Sequence of chain 1.F:
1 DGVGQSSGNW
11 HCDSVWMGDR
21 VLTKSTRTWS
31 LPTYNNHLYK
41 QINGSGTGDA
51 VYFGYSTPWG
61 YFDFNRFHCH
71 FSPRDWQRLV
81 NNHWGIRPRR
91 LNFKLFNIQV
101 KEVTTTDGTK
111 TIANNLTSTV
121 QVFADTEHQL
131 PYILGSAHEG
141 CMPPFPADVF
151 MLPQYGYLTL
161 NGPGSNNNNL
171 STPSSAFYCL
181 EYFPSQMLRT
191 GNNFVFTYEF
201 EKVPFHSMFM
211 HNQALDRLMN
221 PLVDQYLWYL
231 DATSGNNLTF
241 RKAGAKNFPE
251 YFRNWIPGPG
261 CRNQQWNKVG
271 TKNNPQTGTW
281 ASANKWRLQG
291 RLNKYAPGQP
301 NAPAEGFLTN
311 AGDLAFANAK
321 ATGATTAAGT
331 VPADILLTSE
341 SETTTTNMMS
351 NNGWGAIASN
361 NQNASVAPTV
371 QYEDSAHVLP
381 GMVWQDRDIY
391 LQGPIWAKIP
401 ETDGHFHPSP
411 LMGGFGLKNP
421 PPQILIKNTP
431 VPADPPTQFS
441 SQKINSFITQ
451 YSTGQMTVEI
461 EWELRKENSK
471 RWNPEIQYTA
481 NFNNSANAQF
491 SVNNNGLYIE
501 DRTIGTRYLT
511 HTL

Sequence of chain 1.E:
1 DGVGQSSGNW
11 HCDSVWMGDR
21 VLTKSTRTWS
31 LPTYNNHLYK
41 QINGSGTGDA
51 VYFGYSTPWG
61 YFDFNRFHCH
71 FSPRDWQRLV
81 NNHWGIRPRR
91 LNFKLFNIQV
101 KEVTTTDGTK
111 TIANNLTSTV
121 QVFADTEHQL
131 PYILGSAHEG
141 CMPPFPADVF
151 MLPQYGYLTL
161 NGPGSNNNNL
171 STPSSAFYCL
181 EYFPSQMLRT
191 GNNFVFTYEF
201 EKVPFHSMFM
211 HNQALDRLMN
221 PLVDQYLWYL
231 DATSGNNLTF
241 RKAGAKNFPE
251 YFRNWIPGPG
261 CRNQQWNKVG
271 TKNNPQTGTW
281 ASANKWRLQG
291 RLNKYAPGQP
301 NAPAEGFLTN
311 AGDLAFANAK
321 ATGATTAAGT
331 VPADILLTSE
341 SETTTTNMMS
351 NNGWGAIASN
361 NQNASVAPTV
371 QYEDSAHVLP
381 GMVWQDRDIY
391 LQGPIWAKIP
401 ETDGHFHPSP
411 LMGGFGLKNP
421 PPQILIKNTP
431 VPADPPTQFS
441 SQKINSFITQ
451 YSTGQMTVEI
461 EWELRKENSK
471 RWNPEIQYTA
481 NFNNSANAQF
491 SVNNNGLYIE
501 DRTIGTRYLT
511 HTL

A small-molecule ligand and the protein it binds are described below.
Small molecule (SMILES): Nc1ncnc2c1ncn2[C@H]1C[C@H](O)[C@@H](COP(=O)(O)O)O1

Binding-site contacts:
Ligand atom N6 contacts residue PRO204 of chain 1.F at 4.4 Å.
Ligand atom C2 contacts residue ILE399 of chain 1.F at 4.3 Å (hydrophobic).
Ligand atom N1 contacts residue GLY416 of chain 1.F at 3.1 Å (h-bond).
Ligand atom N9 contacts residue HIS407 of chain 1.F at 4.4 Å.
Ligand atom C2 contacts residue PRO408 of chain 1.F at 4.0 Å (hydrophobic).
Ligand atom N6 contacts residue GLY414 of chain 1.F at 4.4 Å.
Ligand atom C6 contacts residue PRO408 of chain 1.F at 3.8 Å (hydrophobic).
Ligand atom N7 contacts residue HIS407 of chain 1.F at 3.8 Å.
Ligand atom C5 contacts residue PRO204 of chain 1.F at 4.1 Å (hydrophobic).
Ligand atom N6 contacts residue SER409 of chain 1.F at 3.3 Å (h-bond).
Ligand atom O1P contacts residue HIS405 of chain 1.E at 3.9 Å.
Ligand atom O2P contacts residue HIS407 of chain 1.F at 4.1 Å.
Ligand atom N6 contacts residue GLY416 of chain 1.F at 3.7 Å.
Ligand atom C1' contacts residue PRO408 of chain 1.F at 3.9 Å (hydrophobic).
Ligand atom C6 contacts residue SER409 of chain 1.F at 3.8 Å.
Ligand atom N9 contacts residue PRO408 of chain 1.F at 3.8 Å.
Ligand atom N1 contacts residue PRO408 of chain 1.F at 3.8 Å.
Ligand atom C8 contacts residue PRO408 of chain 1.F at 4.4 Å (hydrophobic).
Ligand atom O2P contacts residue ASP403 of chain 1.E at 3.9 Å.
Ligand atom N3 contacts residue PRO408 of chain 1.F at 3.6 Å.
Ligand atom N6 contacts residue PRO408 of chain 1.F at 4.0 Å.
Ligand atom O2P contacts residue GLY404 of chain 1.E at 4.2 Å.
Ligand atom C8 contacts residue HIS407 of chain 1.F at 3.4 Å.
Ligand atom C2' contacts residue PRO408 of chain 1.F at 4.3 Å (hydrophobic).
Ligand atom C2' contacts residue HIS407 of chain 1.F at 4.0 Å.
Ligand atom N7 contacts residue PRO204 of chain 1.F at 4.1 Å.
Ligand atom C5 contacts residue PRO408 of chain 1.F at 4.2 Å (hydrophobic).
Ligand atom C6 contacts residue GLY416 of chain 1.F at 4.2 Å.
Ligand atom C2 contacts residue GLY416 of chain 1.F at 3.6 Å.
Ligand atom N6 contacts residue PHE415 of chain 1.F at 4.4 Å.
Ligand atom N7 contacts residue SER409 of chain 1.F at 3.2 Å (h-bond).
Ligand atom C8 contacts residue SER409 of chain 1.F at 4.2 Å.
Ligand atom C4 contacts residue PRO408 of chain 1.F at 3.9 Å (hydrophobic).
Ligand atom C6 contacts residue PRO204 of chain 1.F at 4.3 Å (hydrophobic).
Ligand atom C5 contacts residue SER409 of chain 1.F at 3.7 Å.